The small molecule below binds the protein below.
Small molecule (SMILES): CC[C@H](C)[C@H](NC(=O)[C@@H](NC(=O)[C@H](C)NC(=O)[C@@H](N)CCCN=C(N)N)[C@@H](C)O)C(=O)N[C@@H](COP(=O)(O)O)C(=O)N[C@@H](C)C(=O)N1CCC[C@H]1C(=O)N[C@H](C(=O)N[C@H](C=O)C(C)C)C(C)C

Sequence of chain 1.A:
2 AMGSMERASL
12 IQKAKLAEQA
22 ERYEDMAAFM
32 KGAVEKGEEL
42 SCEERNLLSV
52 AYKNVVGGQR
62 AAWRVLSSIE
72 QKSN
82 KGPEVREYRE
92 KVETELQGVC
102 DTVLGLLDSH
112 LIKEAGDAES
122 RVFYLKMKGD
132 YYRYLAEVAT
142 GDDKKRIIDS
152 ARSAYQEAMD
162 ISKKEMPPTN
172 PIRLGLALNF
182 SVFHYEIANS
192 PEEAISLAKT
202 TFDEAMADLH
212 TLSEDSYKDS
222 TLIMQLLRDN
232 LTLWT

Binding-site contacts:
Ligand atom NH1 contacts residue ASP230 of chain 1.A at 3.8 Å.
Ligand atom N contacts residue LEU234 of chain 1.A at 3.4 Å.
Ligand atom CB contacts residue ASN180 of chain 1.A at 3.7 Å.
Ligand atom O3P contacts residue ARG61 of chain 1.A at 2.9 Å (salt-bridge).
Ligand atom O2P contacts residue TYR135 of chain 1.A at 2.6 Å (h-bond).
Ligand atom O contacts residue LEU179 of chain 1.A at 3.9 Å.
Ligand atom CA contacts residue ASN180 of chain 1.A at 3.9 Å.
Ligand atom P contacts residue ARG134 of chain 1.A at 3.8 Å.
Ligand atom CD1 contacts residue LEU227 of chain 1.A at 3.5 Å (hydrophobic).
Ligand atom OG1 contacts residue TRP235 of chain 1.A at 3.1 Å (h-bond).
Ligand atom O2P contacts residue LYS54 of chain 1.A at 3.4 Å (salt-bridge).
Ligand atom O1P contacts residue LYS54 of chain 1.A at 2.5 Å (salt-bridge).
Ligand atom CD contacts residue LEU227 of chain 1.A at 3.6 Å (hydrophobic).
Ligand atom C contacts residue LEU179 of chain 1.A at 3.7 Å (hydrophobic).
Ligand atom CG1 contacts residue VAL51 of chain 1.A at 3.5 Å (hydrophobic).
Ligand atom O contacts residue ASN231 of chain 1.A at 3.0 Å (h-bond).
Ligand atom O3P contacts residue ARG134 of chain 1.A at 2.8 Å (salt-bridge).
Ligand atom CA contacts residue ASN231 of chain 1.A at 3.6 Å.
Ligand atom CA contacts residue ASN180 of chain 1.A at 3.6 Å.
Ligand atom CD contacts residue ASP230 of chain 1.A at 3.5 Å.
Ligand atom O2P contacts residue ARG134 of chain 1.A at 2.9 Å (salt-bridge).
Ligand atom P contacts residue LYS54 of chain 1.A at 3.5 Å.
Ligand atom O1P contacts residue TYR135 of chain 1.A at 3.9 Å.
Ligand atom N contacts residue ASN180 of chain 1.A at 2.9 Å (h-bond).
Ligand atom N contacts residue LEU179 of chain 1.A at 3.5 Å.
Ligand atom CG2 contacts residue TRP235 of chain 1.A at 3.9 Å (hydrophobic).
Ligand atom P contacts residue TYR135 of chain 1.A at 3.7 Å.
Ligand atom CB contacts residue ASN180 of chain 1.A at 3.3 Å.
Ligand atom CA contacts residue LEU234 of chain 1.A at 3.7 Å (hydrophobic).
Ligand atom P contacts residue ARG61 of chain 1.A at 3.6 Å.
Ligand atom O contacts residue VAL183 of chain 1.A at 3.4 Å.
Ligand atom N contacts residue ASN231 of chain 1.A at 3.1 Å (h-bond).
Ligand atom C contacts residue ASN231 of chain 1.A at 3.8 Å.
Ligand atom NH1 contacts residue THR233 of chain 1.A at 3.2 Å.
Ligand atom CG2 contacts residue VAL183 of chain 1.A at 3.7 Å (hydrophobic).
Ligand atom O1P contacts residue ARG61 of chain 1.A at 2.8 Å (salt-bridge).
Ligand atom C contacts residue LEU234 of chain 1.A at 3.4 Å (hydrophobic).
Ligand atom CG2 contacts residue SER50 of chain 1.A at 3.9 Å.
Ligand atom C contacts residue ASN180 of chain 1.A at 3.7 Å.
Ligand atom CA contacts residue LEU179 of chain 1.A at 3.6 Å (hydrophobic).